The small molecule below binds the protein below.
Small molecule (SMILES): CC(=O)N[C@H]1[C@H](O[C@H]2[C@H](O)[C@@H](NC(C)=O)CO[C@@H]2CO)O[C@H](CO)[C@@H](O[C@@H]2O[C@H](CO)[C@@H](O)[C@H](O)[C@@H]2O)[C@@H]1O

Sequence of chain 47.E:
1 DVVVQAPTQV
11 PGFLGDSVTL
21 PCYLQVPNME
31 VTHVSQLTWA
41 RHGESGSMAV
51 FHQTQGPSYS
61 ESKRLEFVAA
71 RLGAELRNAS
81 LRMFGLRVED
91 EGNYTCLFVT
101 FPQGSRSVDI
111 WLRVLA

Binding-site contacts:
Ligand atom O6 contacts residue ALA69 of chain 47.E at 4.0 Å.
Ligand atom C7 contacts residue TYR23 of chain 47.E at 4.0 Å (hydrophobic).
Ligand atom O7 contacts residue ASN78 of chain 47.E at 4.0 Å.
Ligand atom O5 contacts residue SER80 of chain 47.E at 4.1 Å.
Ligand atom O5 contacts residue ASN78 of chain 47.E at 2.2 Å (h-bond).
Ligand atom C5 contacts residue SER80 of chain 47.E at 4.0 Å.
Ligand atom C2 contacts residue ASN78 of chain 47.E at 2.7 Å.
Ligand atom C6 contacts residue ASN78 of chain 47.E at 4.5 Å.
Ligand atom C5 contacts residue VAL68 of chain 47.E at 4.4 Å (hydrophobic).
Ligand atom C6 contacts residue VAL68 of chain 47.E at 3.1 Å (hydrophobic).
Ligand atom C1 contacts residue ALA69 of chain 47.E at 4.3 Å (hydrophobic).
Ligand atom C5 contacts residue ALA69 of chain 47.E at 4.4 Å (hydrophobic).
Ligand atom O5 contacts residue ALA69 of chain 47.E at 3.5 Å.
Ligand atom N2 contacts residue ASN78 of chain 47.E at 3.2 Å (h-bond).
Ligand atom C1 contacts residue SER80 of chain 47.E at 3.8 Å.
Ligand atom O7 contacts residue TYR23 of chain 47.E at 4.2 Å.
Ligand atom C6 contacts residue ALA69 of chain 47.E at 4.1 Å (hydrophobic).
Ligand atom C8 contacts residue TYR23 of chain 47.E at 3.3 Å (hydrophobic).
Ligand atom C3 contacts residue ASN78 of chain 47.E at 4.0 Å.
Ligand atom C4 contacts residue ASN78 of chain 47.E at 4.2 Å.
Ligand atom C1 contacts residue ASN78 of chain 47.E at 1.4 Å.
Ligand atom C7 contacts residue ASN78 of chain 47.E at 3.9 Å.
Ligand atom C5 contacts residue ASN78 of chain 47.E at 3.5 Å.
Ligand atom O6 contacts residue VAL68 of chain 47.E at 3.8 Å.